Binding-site contacts:
Ligand atom C7 contacts residue ASP181 of chain 1.A at 4.5 Å.
Ligand atom C2 contacts residue ASP181 of chain 1.A at 3.5 Å.
Ligand atom C5 contacts residue ASN120 of chain 1.A at 3.6 Å.
Ligand atom C3 contacts residue ASN120 of chain 1.A at 3.6 Å.
Ligand atom C8 contacts residue THR119 of chain 1.A at 3.7 Å.
Ligand atom C7 contacts residue ASN120 of chain 1.A at 4.0 Å.
Ligand atom N2 contacts residue ASN120 of chain 1.A at 2.7 Å (h-bond).
Ligand atom O5 contacts residue ASP181 of chain 1.A at 4.2 Å.
Ligand atom O7 contacts residue ASP181 of chain 1.A at 4.2 Å.
Ligand atom C1 contacts residue ASP181 of chain 1.A at 3.5 Å.
Ligand atom C7 contacts residue THR119 of chain 1.A at 4.0 Å.
Ligand atom O5 contacts residue ASN120 of chain 1.A at 2.3 Å (h-bond).
Ligand atom N2 contacts residue THR119 of chain 1.A at 3.5 Å.
Ligand atom C8 contacts residue PRO179 of chain 1.A at 4.0 Å (hydrophobic).
Ligand atom C1 contacts residue ASN120 of chain 1.A at 1.3 Å.
Ligand atom C2 contacts residue ASN120 of chain 1.A at 2.3 Å.
Ligand atom C4 contacts residue ASN120 of chain 1.A at 4.1 Å.
Ligand atom N2 contacts residue ASP181 of chain 1.A at 3.7 Å.

This small molecule binds to this protein.
Small molecule (SMILES): CC(=O)N[C@@H]1[C@@H](O)[C@H](O)[C@@H](CO)O[C@H]1O

Sequence of chain 1.A:
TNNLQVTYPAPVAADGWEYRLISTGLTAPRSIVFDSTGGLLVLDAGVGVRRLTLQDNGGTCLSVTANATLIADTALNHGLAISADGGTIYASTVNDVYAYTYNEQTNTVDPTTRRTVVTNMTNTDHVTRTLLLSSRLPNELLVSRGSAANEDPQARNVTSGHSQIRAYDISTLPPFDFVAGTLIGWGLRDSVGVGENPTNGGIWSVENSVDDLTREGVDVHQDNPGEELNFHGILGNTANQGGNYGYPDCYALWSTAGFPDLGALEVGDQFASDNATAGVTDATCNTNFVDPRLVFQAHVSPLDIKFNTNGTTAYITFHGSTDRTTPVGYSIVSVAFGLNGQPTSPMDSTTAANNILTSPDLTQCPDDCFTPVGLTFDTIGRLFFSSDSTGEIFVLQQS